Sequence of chain 1.A:
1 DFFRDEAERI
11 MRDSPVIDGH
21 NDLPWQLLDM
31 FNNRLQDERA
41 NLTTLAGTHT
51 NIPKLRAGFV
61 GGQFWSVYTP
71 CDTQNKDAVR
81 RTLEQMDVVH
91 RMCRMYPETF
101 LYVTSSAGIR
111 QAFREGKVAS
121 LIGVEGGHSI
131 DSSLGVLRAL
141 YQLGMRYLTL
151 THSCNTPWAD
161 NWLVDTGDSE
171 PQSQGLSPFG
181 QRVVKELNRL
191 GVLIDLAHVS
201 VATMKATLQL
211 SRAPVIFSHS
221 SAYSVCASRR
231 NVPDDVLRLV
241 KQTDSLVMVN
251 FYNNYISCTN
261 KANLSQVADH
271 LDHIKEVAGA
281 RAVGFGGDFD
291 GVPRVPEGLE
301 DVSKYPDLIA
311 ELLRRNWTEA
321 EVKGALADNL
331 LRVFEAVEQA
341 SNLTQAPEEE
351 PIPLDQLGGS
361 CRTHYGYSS

The protein below binds the small molecule below.
Small molecule (SMILES): CC(=O)N[C@@H]1[C@@H](O)[C@H](O)[C@@H](CO)O[C@H]1O

Binding-site contacts:
Ligand atom C4 contacts residue ASN316 of chain 1.A at 4.2 Å.
Ligand atom C1 contacts residue ASN316 of chain 1.A at 1.4 Å.
Ligand atom C7 contacts residue ASN316 of chain 1.A at 3.8 Å.
Ligand atom N2 contacts residue ASN316 of chain 1.A at 2.9 Å (h-bond).
Ligand atom C3 contacts residue ASN316 of chain 1.A at 3.8 Å.
Ligand atom C5 contacts residue ASN316 of chain 1.A at 3.7 Å.
Ligand atom C2 contacts residue ASN316 of chain 1.A at 2.4 Å.
Ligand atom O7 contacts residue ASN316 of chain 1.A at 4.3 Å.
Ligand atom O5 contacts residue ASN316 of chain 1.A at 2.4 Å (h-bond).